The protein below binds the small molecule below.
Small molecule (SMILES): CC(C)CC(=O)Nc1n[nH]c2c1CN(C(=O)C1CCN(C)CC1)C2(C)C

Sequence of chain 1.A:
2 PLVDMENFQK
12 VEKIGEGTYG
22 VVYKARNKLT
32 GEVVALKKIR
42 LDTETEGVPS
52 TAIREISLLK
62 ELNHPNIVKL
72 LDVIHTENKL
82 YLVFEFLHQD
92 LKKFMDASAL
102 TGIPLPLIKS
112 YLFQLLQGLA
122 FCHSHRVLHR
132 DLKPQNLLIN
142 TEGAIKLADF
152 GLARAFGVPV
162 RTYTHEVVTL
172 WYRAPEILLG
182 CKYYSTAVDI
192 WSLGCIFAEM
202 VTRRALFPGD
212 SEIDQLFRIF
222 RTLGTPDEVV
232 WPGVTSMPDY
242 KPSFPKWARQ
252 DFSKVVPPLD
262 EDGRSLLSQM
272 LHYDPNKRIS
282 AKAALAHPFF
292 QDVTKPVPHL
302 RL

Binding-site contacts:
Ligand atom C11 contacts residue HIS89 of chain 1.A at 3.7 Å.
Ligand atom N5 contacts residue PHE87 of chain 1.A at 3.7 Å.
Ligand atom C23 contacts residue ALA36 of chain 1.A at 3.8 Å (hydrophobic).
Ligand atom C9 contacts residue LEU88 of chain 1.A at 3.7 Å (hydrophobic).
Ligand atom N4 contacts residue GLU86 of chain 1.A at 3.0 Å (salt-bridge).
Ligand atom C6 contacts residue LEU139 of chain 1.A at 3.6 Å (hydrophobic).
Ligand atom C18 contacts residue ASN137 of chain 1.A at 3.4 Å.
Ligand atom N17 contacts residue ASN137 of chain 1.A at 3.5 Å (h-bond).
Ligand atom O13 contacts residue ILE15 of chain 1.A at 3.3 Å.
Ligand atom N5 contacts residue ALA36 of chain 1.A at 3.8 Å.
Ligand atom C11 contacts residue GLN90 of chain 1.A at 3.4 Å.
Ligand atom C20 contacts residue ASP150 of chain 1.A at 3.9 Å.
Ligand atom C19 contacts residue ASP150 of chain 1.A at 3.6 Å.
Ligand atom C18 contacts residue GLN136 of chain 1.A at 3.9 Å.
Ligand atom C22 contacts residue VAL69 of chain 1.A at 3.7 Å (hydrophobic).
Ligand atom C11 contacts residue LYS94 of chain 1.A at 3.9 Å.
Ligand atom C16 contacts residue ASP150 of chain 1.A at 3.2 Å.
Ligand atom C11 contacts residue ASP91 of chain 1.A at 3.6 Å.
Ligand atom C8 contacts residue LEU88 of chain 1.A at 3.8 Å (hydrophobic).
Ligand atom C2 contacts residue LEU139 of chain 1.A at 3.4 Å (hydrophobic).
Ligand atom C3 contacts residue LEU139 of chain 1.A at 3.7 Å (hydrophobic).
Ligand atom C16 contacts residue TYR20 of chain 1.A at 3.6 Å (hydrophobic).
Ligand atom N5 contacts residue GLU86 of chain 1.A at 3.8 Å.
Ligand atom N5 contacts residue LEU88 of chain 1.A at 3.1 Å (h-bond).
Ligand atom C8 contacts residue ILE15 of chain 1.A at 3.8 Å (hydrophobic).
Ligand atom C6 contacts residue LEU88 of chain 1.A at 3.8 Å (hydrophobic).
Ligand atom N17 contacts residue ASP150 of chain 1.A at 2.6 Å (salt-bridge).
Ligand atom C23 contacts residue PHE85 of chain 1.A at 3.4 Å (hydrophobic).
Ligand atom C15 contacts residue LYS38 of chain 1.A at 3.5 Å.
Ligand atom C22 contacts residue PHE85 of chain 1.A at 3.7 Å (hydrophobic).
Ligand atom C3 contacts residue ALA36 of chain 1.A at 3.8 Å (hydrophobic).
Ligand atom C19 contacts residue GLN136 of chain 1.A at 3.6 Å.
Ligand atom N7 contacts residue LEU88 of chain 1.A at 3.1 Å (h-bond).
Ligand atom C1 contacts residue LEU139 of chain 1.A at 3.7 Å (hydrophobic).
Ligand atom C18 contacts residue ASP150 of chain 1.A at 3.3 Å.
Ligand atom O26 contacts residue LYS38 of chain 1.A at 2.9 Å (salt-bridge).
Ligand atom C12 contacts residue ILE15 of chain 1.A at 3.5 Å (hydrophobic).
Ligand atom C19 contacts residue ASN137 of chain 1.A at 3.4 Å.
Ligand atom N4 contacts residue ALA36 of chain 1.A at 3.2 Å.
Ligand atom C15 contacts residue ASP150 of chain 1.A at 3.5 Å.